Binding-site contacts:
Ligand atom CAA contacts residue THR283 of chain 3.A at 4.0 Å.
Ligand atom CAK contacts residue ASP224 of chain 3.A at 4.0 Å.
Ligand atom CAH contacts residue HIS34 of chain 3.A at 3.9 Å.
Ligand atom CAB contacts residue TRP222 of chain 3.A at 4.0 Å (hydrophobic).
Ligand atom OAE contacts residue HIS128 of chain 3.A at 2.9 Å (h-bond).
Ligand atom OAE contacts residue HIS34 of chain 3.A at 2.8 Å (h-bond).
Ligand atom CAH contacts residue PHE290 of chain 3.A at 3.7 Å (hydrophobic).
Ligand atom OAD contacts residue GLU66 of chain 3.A at 2.6 Å (salt-bridge).
Ligand atom OAE contacts residue TYR171 of chain 3.A at 3.5 Å (h-bond).
Ligand atom CAJ contacts residue GLU66 of chain 3.A at 3.4 Å.
Ligand atom CAA contacts residue PHE290 of chain 3.A at 3.6 Å (hydrophobic).
Ligand atom CAI contacts residue HIS128 of chain 3.A at 4.1 Å.
Ligand atom CAK contacts residue HIS34 of chain 3.A at 3.6 Å.
Ligand atom CAB contacts residue TYR171 of chain 3.A at 3.7 Å (hydrophobic).
Ligand atom CAF contacts residue MET225 of chain 3.A at 4.1 Å (hydrophobic).
Ligand atom OAC contacts residue HIS129 of chain 3.A at 2.7 Å (h-bond).
Ligand atom CAJ contacts residue HIS128 of chain 3.A at 3.9 Å.
Ligand atom CAK contacts residue HIS128 of chain 3.A at 3.9 Å.
Ligand atom CAK contacts residue PHE290 of chain 3.A at 3.9 Å (hydrophobic).
Ligand atom OAC contacts residue TRP67 of chain 3.A at 2.9 Å (h-bond).
Ligand atom CAI contacts residue HIS129 of chain 3.A at 3.2 Å.
Ligand atom CAA contacts residue GLU266 of chain 3.A at 3.7 Å.
Ligand atom CAF contacts residue ASP224 of chain 3.A at 3.1 Å.
Ligand atom OAD contacts residue HIS128 of chain 3.A at 3.0 Å.
Ligand atom CAB contacts residue PHE32 of chain 3.A at 3.7 Å (hydrophobic).
Ligand atom CAL contacts residue PHE290 of chain 3.A at 4.0 Å (hydrophobic).
Ligand atom NAG contacts residue ASP224 of chain 3.A at 2.6 Å (salt-bridge).
Ligand atom CAJ contacts residue TYR64 of chain 3.A at 4.0 Å (hydrophobic).
Ligand atom NAG contacts residue ARG254 of chain 3.A at 3.9 Å.
Ligand atom CAB contacts residue HIS34 of chain 3.A at 3.5 Å.
Ligand atom CAB contacts residue ASP224 of chain 3.A at 3.6 Å.
Ligand atom CAL contacts residue ASP224 of chain 3.A at 3.8 Å.
Ligand atom CAJ contacts residue TRP67 of chain 3.A at 3.8 Å (hydrophobic).
Ligand atom OAD contacts residue HIS129 of chain 3.A at 3.9 Å.
Ligand atom OAD contacts residue TYR64 of chain 3.A at 4.0 Å.
Ligand atom CAI contacts residue ASP224 of chain 3.A at 3.4 Å.
Ligand atom CAI contacts residue TRP67 of chain 3.A at 3.9 Å (hydrophobic).
Ligand atom OAE contacts residue ASP224 of chain 3.A at 3.4 Å (salt-bridge).
Ligand atom OAD contacts residue TRP67 of chain 3.A at 3.1 Å (h-bond).
Ligand atom CAK contacts residue GLU66 of chain 3.A at 3.6 Å.

The protein below binds the small molecule below.
Small molecule (SMILES): CC(C)[C@@H]1NC[C@@H](O)[C@H](O)[C@@H]1O

Sequence of chain 3.A:
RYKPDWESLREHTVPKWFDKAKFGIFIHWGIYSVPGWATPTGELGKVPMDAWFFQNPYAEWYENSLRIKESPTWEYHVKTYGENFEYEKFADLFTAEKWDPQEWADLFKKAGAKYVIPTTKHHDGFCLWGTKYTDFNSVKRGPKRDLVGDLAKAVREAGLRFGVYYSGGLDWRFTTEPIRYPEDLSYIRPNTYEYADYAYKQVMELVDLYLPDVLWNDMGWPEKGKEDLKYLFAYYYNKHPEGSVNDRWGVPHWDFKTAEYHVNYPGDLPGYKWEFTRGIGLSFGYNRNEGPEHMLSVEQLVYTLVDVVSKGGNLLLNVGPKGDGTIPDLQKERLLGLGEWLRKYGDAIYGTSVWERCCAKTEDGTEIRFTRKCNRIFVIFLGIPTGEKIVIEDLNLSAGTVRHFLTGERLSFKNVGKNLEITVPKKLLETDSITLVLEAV